A protein and the small-molecule ligand that binds it are described below.
Small molecule (SMILES): Nc1ccn([C@H]2C[C@H](O)[C@@H](COP(=O)(O)O)O2)c(=O)n1

Sequence of chain 26.A:
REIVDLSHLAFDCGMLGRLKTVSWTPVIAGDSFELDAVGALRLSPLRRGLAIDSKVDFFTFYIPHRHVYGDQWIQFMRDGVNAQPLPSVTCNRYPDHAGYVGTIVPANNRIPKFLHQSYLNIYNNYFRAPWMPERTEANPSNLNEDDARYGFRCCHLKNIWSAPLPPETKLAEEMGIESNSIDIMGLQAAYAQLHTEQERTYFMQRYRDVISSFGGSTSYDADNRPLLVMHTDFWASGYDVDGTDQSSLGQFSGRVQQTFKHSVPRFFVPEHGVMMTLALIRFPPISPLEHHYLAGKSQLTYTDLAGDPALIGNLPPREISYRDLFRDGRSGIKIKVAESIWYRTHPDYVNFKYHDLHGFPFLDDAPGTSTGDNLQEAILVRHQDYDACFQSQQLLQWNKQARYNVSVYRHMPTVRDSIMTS

Binding-site contacts:
Ligand atom O4' contacts residue PHE277 of chain 26.A at 4.4 Å.
Ligand atom C4' contacts residue DC1 of chain 26.G at 1.2 Å.
Ligand atom O4' contacts residue DC1 of chain 26.G at 0.4 Å (h-bond).
Ligand atom OP1 contacts residue DC1 of chain 26.G at 0.3 Å (h-bond).
Ligand atom P contacts residue DC1 of chain 26.G at 0.8 Å.
Ligand atom O3' contacts residue DC1 of chain 26.G at 1.5 Å (h-bond).
Ligand atom O5' contacts residue DC1 of chain 26.G at 1.2 Å (h-bond).
Ligand atom C5' contacts residue DC1 of chain 26.G at 1.5 Å.
Ligand atom C2' contacts residue DC1 of chain 26.G at 1.4 Å.
Ligand atom O5' contacts residue PHE277 of chain 26.A at 4.1 Å.
Ligand atom O4' contacts residue ARG10 of chain 26.A at 4.1 Å.
Ligand atom C5' contacts residue PHE277 of chain 26.A at 3.8 Å (hydrophobic).
Ligand atom OP2 contacts residue PHE277 of chain 26.A at 3.8 Å.
Ligand atom C1' contacts residue ARG10 of chain 26.A at 3.5 Å.
Ligand atom C3' contacts residue DC1 of chain 26.G at 1.0 Å.
Ligand atom C1' contacts residue DC1 of chain 26.G at 1.4 Å.
Ligand atom P contacts residue PHE277 of chain 26.A at 3.7 Å.
Ligand atom OP2 contacts residue DC1 of chain 26.G at 1.1 Å.